Binding-site contacts:
Ligand atom C2 contacts residue LEU53 of chain 1.A at 3.8 Å (hydrophobic).
Ligand atom C23 contacts residue TRP40 of chain 1.A at 3.9 Å (hydrophobic).
Ligand atom C14 contacts residue TRP40 of chain 1.A at 3.3 Å (hydrophobic).
Ligand atom N2 contacts residue TYR98 of chain 1.A at 3.7 Å.
Ligand atom C20 contacts residue LEU51 of chain 1.A at 3.9 Å (hydrophobic).
Ligand atom C9 contacts residue LEU51 of chain 1.A at 3.8 Å (hydrophobic).
Ligand atom C7 contacts residue LEU53 of chain 1.A at 3.9 Å (hydrophobic).
Ligand atom C24 contacts residue LEU51 of chain 1.A at 3.8 Å (hydrophobic).
Ligand atom O3 contacts residue ASN99 of chain 1.A at 2.9 Å (h-bond).
Ligand atom C1 contacts residue ASN99 of chain 1.A at 3.6 Å.
Ligand atom O1 contacts residue VAL46 of chain 1.A at 3.9 Å.
Ligand atom C13 contacts residue ILE105 of chain 1.A at 3.9 Å (hydrophobic).
Ligand atom O2 contacts residue ASP104 of chain 1.A at 3.6 Å.
Ligand atom C17 contacts residue ILE105 of chain 1.A at 3.7 Å (hydrophobic).
Ligand atom C8 contacts residue LEU51 of chain 1.A at 4.0 Å (hydrophobic).
Ligand atom C22 contacts residue TRP40 of chain 1.A at 3.8 Å (hydrophobic).
Ligand atom N1 contacts residue LEU53 of chain 1.A at 3.9 Å.
Ligand atom C20 contacts residue PRO41 of chain 1.A at 3.6 Å (hydrophobic).
Ligand atom C22 contacts residue LEU51 of chain 1.A at 4.0 Å (hydrophobic).
Ligand atom C1 contacts residue TYR98 of chain 1.A at 3.8 Å (hydrophobic).
Ligand atom O3 contacts residue TYR56 of chain 1.A at 3.7 Å.
Ligand atom C4 contacts residue LEU53 of chain 1.A at 3.9 Å (hydrophobic).
Ligand atom C13 contacts residue TRP40 of chain 1.A at 3.5 Å (hydrophobic).
Ligand atom C4 contacts residue ASN99 of chain 1.A at 3.5 Å.
Ligand atom C12 contacts residue ILE105 of chain 1.A at 3.8 Å (hydrophobic).
Ligand atom C2 contacts residue VAL46 of chain 1.A at 3.9 Å (hydrophobic).
Ligand atom C13 contacts residue PRO41 of chain 1.A at 3.8 Å (hydrophobic).
Ligand atom N2 contacts residue ASN99 of chain 1.A at 2.7 Å (h-bond).
Ligand atom O1 contacts residue PRO41 of chain 1.A at 3.7 Å.
Ligand atom C18 contacts residue ASP104 of chain 1.A at 3.9 Å.
Ligand atom C23 contacts residue LEU51 of chain 1.A at 3.8 Å (hydrophobic).
Ligand atom C5 contacts residue ASN99 of chain 1.A at 3.6 Å.
Ligand atom C21 contacts residue TRP40 of chain 1.A at 3.9 Å (hydrophobic).
Ligand atom C5 contacts residue LEU53 of chain 1.A at 4.0 Å (hydrophobic).
Ligand atom C19 contacts residue LEU51 of chain 1.A at 3.7 Å (hydrophobic).
Ligand atom C6 contacts residue LEU53 of chain 1.A at 3.7 Å (hydrophobic).
Ligand atom C3 contacts residue LEU53 of chain 1.A at 3.6 Å (hydrophobic).
Ligand atom C8 contacts residue LEU53 of chain 1.A at 3.7 Å (hydrophobic).
Ligand atom O3 contacts residue TYR98 of chain 1.A at 3.7 Å.
Ligand atom C11 contacts residue ILE105 of chain 1.A at 3.7 Å (hydrophobic).

Sequence of chain 1.A:
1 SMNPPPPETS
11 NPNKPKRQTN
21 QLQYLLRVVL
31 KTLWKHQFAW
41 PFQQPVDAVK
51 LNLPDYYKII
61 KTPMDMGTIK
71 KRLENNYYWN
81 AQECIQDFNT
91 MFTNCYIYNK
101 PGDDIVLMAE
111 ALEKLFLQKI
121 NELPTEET

The protein below binds the small molecule below.
Small molecule (SMILES): COc1ccc(/C=C(/C(=O)N2CC(=O)Nc3ccccc32)c2ccccc2)cc1